Binding-site contacts:
Ligand atom CAG contacts residue TRP282 of chain 1.A at 4.5 Å (hydrophobic).
Ligand atom CAD contacts residue ILE267 of chain 1.A at 3.5 Å (hydrophobic).
Ligand atom CAM contacts residue TRP282 of chain 1.A at 4.1 Å (hydrophobic).
Ligand atom CAE contacts residue HIS185 of chain 1.A at 4.2 Å.
Ligand atom CAJ contacts residue TRP282 of chain 1.A at 3.5 Å (hydrophobic).
Ligand atom CAG contacts residue GLN133 of chain 1.A at 3.7 Å.
Ligand atom OAA contacts residue TRP282 of chain 1.A at 2.9 Å.
Ligand atom CAF contacts residue LEU174 of chain 1.A at 3.7 Å (hydrophobic).
Ligand atom OAA contacts residue ASP187 of chain 1.A at 3.1 Å (salt-bridge).
Ligand atom CAL contacts residue LEU174 of chain 1.A at 4.0 Å (hydrophobic).
Ligand atom CAE contacts residue ILE267 of chain 1.A at 3.4 Å (hydrophobic).
Ligand atom CAE contacts residue FE21 of chain 1.B at 3.5 Å.
Ligand atom CAM contacts residue FE21 of chain 1.B at 3.0 Å.
Ligand atom CAD contacts residue PHE193 of chain 1.A at 3.9 Å (hydrophobic).
Ligand atom CAE contacts residue HIS265 of chain 1.A at 3.5 Å.
Ligand atom NAH contacts residue TRP282 of chain 1.A at 4.3 Å.
Ligand atom CAL contacts residue FE21 of chain 1.B at 4.3 Å.
Ligand atom CAK contacts residue FE21 of chain 1.B at 4.1 Å.
Ligand atom CAI contacts residue LEU172 of chain 1.A at 4.3 Å (hydrophobic).
Ligand atom NAH contacts residue HIS185 of chain 1.A at 3.7 Å.
Ligand atom CAG contacts residue LEU172 of chain 1.A at 3.7 Å (hydrophobic).
Ligand atom NAH contacts residue HIS265 of chain 1.A at 3.4 Å (h-bond).
Ligand atom CAJ contacts residue FE21 of chain 1.B at 2.8 Å.
Ligand atom CAJ contacts residue ASP187 of chain 1.A at 4.4 Å.
Ligand atom CAK contacts residue TRP282 of chain 1.A at 3.7 Å (hydrophobic).
Ligand atom CAI contacts residue LEU174 of chain 1.A at 3.5 Å (hydrophobic).
Ligand atom OAA contacts residue FE21 of chain 1.B at 1.9 Å.
Ligand atom CAI contacts residue GLN133 of chain 1.A at 3.8 Å.
Ligand atom CAF contacts residue THR182 of chain 1.A at 4.3 Å.
Ligand atom CAE contacts residue PHE193 of chain 1.A at 4.2 Å (hydrophobic).
Ligand atom CAM contacts residue HIS185 of chain 1.A at 3.9 Å.
Ligand atom NAH contacts residue ASP187 of chain 1.A at 4.5 Å.
Ligand atom OAA contacts residue HIS185 of chain 1.A at 3.2 Å (h-bond).
Ligand atom OAA contacts residue HIS265 of chain 1.A at 4.2 Å.
Ligand atom NAH contacts residue FE21 of chain 1.B at 2.4 Å.
Ligand atom CAK contacts residue LEU172 of chain 1.A at 4.2 Å (hydrophobic).
Ligand atom CAJ contacts residue HIS185 of chain 1.A at 3.7 Å.
Ligand atom CAM contacts residue HIS265 of chain 1.A at 4.5 Å.

Sequence of chain 1.A:
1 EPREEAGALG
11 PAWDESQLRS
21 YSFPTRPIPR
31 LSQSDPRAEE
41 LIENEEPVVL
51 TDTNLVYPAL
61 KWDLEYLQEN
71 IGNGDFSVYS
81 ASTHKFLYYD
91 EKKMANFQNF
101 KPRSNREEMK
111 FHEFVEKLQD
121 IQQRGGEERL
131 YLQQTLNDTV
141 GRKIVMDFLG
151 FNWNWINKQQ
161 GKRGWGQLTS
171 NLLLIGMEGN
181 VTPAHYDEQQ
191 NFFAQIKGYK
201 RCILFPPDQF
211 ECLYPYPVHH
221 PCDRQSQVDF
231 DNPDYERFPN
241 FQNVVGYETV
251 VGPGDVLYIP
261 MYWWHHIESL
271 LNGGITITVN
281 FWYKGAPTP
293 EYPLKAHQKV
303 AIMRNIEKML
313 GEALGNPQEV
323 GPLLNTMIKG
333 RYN

A protein and the small-molecule ligand that binds it are described below.
Small molecule (SMILES): Oc1cccc2cccnc12